Sequence of chain 1.E:
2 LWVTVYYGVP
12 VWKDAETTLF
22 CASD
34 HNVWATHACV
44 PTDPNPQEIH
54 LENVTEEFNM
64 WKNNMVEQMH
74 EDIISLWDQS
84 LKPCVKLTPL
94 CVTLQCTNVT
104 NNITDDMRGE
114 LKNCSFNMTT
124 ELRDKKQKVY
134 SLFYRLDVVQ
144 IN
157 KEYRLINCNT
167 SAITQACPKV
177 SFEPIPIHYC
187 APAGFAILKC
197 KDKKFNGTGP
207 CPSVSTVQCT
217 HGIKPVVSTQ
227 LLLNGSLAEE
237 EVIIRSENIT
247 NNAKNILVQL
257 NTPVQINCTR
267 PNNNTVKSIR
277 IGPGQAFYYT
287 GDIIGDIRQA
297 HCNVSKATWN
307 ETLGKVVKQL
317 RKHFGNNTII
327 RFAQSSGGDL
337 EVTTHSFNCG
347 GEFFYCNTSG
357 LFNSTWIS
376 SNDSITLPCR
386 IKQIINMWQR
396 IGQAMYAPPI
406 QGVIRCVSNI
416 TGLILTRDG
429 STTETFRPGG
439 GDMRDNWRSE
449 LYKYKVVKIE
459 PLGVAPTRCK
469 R

Binding-site contacts:
Ligand atom C1 contacts residue ASN202 of chain 1.E at 1.5 Å.
Ligand atom O7 contacts residue ASN202 of chain 1.E at 3.8 Å.
Ligand atom C2 contacts residue THR204 of chain 1.E at 4.3 Å.
Ligand atom C8 contacts residue SER242 of chain 1.E at 3.3 Å.
Ligand atom C4 contacts residue ASN202 of chain 1.E at 4.4 Å.
Ligand atom C7 contacts residue ASN202 of chain 1.E at 3.5 Å.
Ligand atom C3 contacts residue GLY203 of chain 1.E at 4.3 Å.
Ligand atom O7 contacts residue SER242 of chain 1.E at 3.7 Å.
Ligand atom C2 contacts residue GLY203 of chain 1.E at 3.9 Å.
Ligand atom C8 contacts residue PRO206 of chain 1.E at 4.2 Å (hydrophobic).
Ligand atom N2 contacts residue ASN202 of chain 1.E at 2.8 Å (h-bond).
Ligand atom C7 contacts residue GLY203 of chain 1.E at 3.8 Å.
Ligand atom C8 contacts residue ASN202 of chain 1.E at 3.1 Å.
Ligand atom O7 contacts residue THR204 of chain 1.E at 3.2 Å (h-bond).
Ligand atom C8 contacts residue GLY205 of chain 1.E at 4.0 Å.
Ligand atom C1 contacts residue GLY203 of chain 1.E at 4.0 Å.
Ligand atom C8 contacts residue GLY203 of chain 1.E at 3.8 Å.
Ligand atom N2 contacts residue GLY203 of chain 1.E at 3.0 Å (h-bond).
Ligand atom C8 contacts residue THR204 of chain 1.E at 3.6 Å.
Ligand atom C5 contacts residue ASN202 of chain 1.E at 3.8 Å.
Ligand atom C8 contacts residue TRP64 of chain 1.E at 3.5 Å (hydrophobic).
Ligand atom C3 contacts residue ASN202 of chain 1.E at 3.9 Å.
Ligand atom O3 contacts residue THR204 of chain 1.E at 3.6 Å.
Ligand atom O5 contacts residue ASN202 of chain 1.E at 2.5 Å (h-bond).
Ligand atom C7 contacts residue THR204 of chain 1.E at 3.7 Å.
Ligand atom C2 contacts residue ASN202 of chain 1.E at 2.5 Å.
Ligand atom C3 contacts residue THR204 of chain 1.E at 3.6 Å.
Ligand atom N2 contacts residue THR204 of chain 1.E at 3.9 Å.
Ligand atom C7 contacts residue SER242 of chain 1.E at 4.0 Å.

The protein below binds the small molecule below.
Small molecule (SMILES): CC(=O)N[C@H]1[C@H](O[C@H]2[C@H](O)[C@@H](NC(C)=O)CO[C@@H]2CO)O[C@H](CO)[C@@H](O)[C@@H]1O